Binding-site contacts:
Ligand atom C4 contacts residue ASN1153 of chain 1.A at 4.3 Å.
Ligand atom C3 contacts residue ASN1153 of chain 1.A at 3.8 Å.
Ligand atom C2 contacts residue ASN1153 of chain 1.A at 2.5 Å.
Ligand atom C5 contacts residue ASN1153 of chain 1.A at 3.7 Å.
Ligand atom O5 contacts residue ASN1153 of chain 1.A at 2.4 Å (h-bond).
Ligand atom N2 contacts residue ASN1153 of chain 1.A at 2.9 Å (h-bond).
Ligand atom C8 contacts residue ASN1153 of chain 1.A at 4.4 Å.
Ligand atom O7 contacts residue ASN1153 of chain 1.A at 3.1 Å (h-bond).
Ligand atom C1 contacts residue ASN1153 of chain 1.A at 1.5 Å.
Ligand atom C7 contacts residue ASN1153 of chain 1.A at 3.2 Å.
Ligand atom C8 contacts residue ILE1151 of chain 1.A at 3.5 Å (hydrophobic).

Sequence of chain 1.A:
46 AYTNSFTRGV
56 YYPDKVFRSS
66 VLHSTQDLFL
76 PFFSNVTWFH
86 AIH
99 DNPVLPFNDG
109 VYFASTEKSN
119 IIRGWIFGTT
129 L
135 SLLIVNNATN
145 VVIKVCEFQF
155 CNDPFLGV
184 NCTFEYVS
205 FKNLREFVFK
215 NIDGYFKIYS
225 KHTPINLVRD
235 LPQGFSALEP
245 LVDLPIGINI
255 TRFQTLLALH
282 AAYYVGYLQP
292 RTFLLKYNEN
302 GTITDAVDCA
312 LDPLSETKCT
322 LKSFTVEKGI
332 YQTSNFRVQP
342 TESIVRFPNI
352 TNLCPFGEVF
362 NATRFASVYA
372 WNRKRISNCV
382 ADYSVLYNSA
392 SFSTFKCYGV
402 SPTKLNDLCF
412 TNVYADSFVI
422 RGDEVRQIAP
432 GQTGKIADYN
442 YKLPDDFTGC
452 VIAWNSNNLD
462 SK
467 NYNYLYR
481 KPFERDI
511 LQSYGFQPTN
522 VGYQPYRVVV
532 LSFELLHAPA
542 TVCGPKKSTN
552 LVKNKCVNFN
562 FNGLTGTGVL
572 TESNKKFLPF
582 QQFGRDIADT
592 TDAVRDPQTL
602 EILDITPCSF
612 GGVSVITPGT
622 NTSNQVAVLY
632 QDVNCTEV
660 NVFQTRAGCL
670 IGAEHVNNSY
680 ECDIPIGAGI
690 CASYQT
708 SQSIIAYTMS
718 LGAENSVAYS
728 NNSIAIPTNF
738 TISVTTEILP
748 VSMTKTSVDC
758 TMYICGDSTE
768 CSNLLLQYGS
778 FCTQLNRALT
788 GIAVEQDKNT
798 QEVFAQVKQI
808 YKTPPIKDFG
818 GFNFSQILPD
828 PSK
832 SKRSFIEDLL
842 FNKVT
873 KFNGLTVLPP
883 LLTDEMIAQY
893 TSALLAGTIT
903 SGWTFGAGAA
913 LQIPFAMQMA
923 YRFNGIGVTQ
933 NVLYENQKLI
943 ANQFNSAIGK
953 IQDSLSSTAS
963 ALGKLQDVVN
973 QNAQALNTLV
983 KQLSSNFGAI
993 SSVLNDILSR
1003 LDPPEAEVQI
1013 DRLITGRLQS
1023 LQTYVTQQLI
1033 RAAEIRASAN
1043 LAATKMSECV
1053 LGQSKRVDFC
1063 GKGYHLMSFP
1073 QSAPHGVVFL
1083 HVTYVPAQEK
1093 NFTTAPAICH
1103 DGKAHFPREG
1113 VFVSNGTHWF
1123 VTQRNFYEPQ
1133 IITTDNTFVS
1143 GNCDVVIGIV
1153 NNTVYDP

A small-molecule ligand and the protein it binds are described below.
Small molecule (SMILES): CC(=O)N[C@H]1[C@H](O[C@H]2[C@H](O)[C@@H](NC(C)=O)CO[C@@H]2CO)O[C@H](CO)[C@@H](O)[C@@H]1O